Binding-site contacts:
Ligand atom C6 contacts residue TYR72 of chain 2.F at 3.8 Å (hydrophobic).
Ligand atom C6 contacts residue ASN93 of chain 2.F at 3.1 Å.
Ligand atom C3 contacts residue VAL296 of chain 2.F at 3.7 Å (hydrophobic).
Ligand atom O4 contacts residue THR291 of chain 2.F at 3.4 Å.
Ligand atom C5 contacts residue TYR72 of chain 2.F at 3.5 Å (hydrophobic).
Ligand atom C1 contacts residue GLY78 of chain 2.F at 4.1 Å.
Ligand atom C6 contacts residue ARG77 of chain 2.F at 4.3 Å.
Ligand atom O4 contacts residue ILE79 of chain 2.F at 3.6 Å (h-bond).
Ligand atom O4 contacts residue GLY78 of chain 2.F at 3.2 Å.
Ligand atom O8 contacts residue GLU87 of chain 2.F at 3.9 Å.
Ligand atom O8 contacts residue TYR72 of chain 2.F at 3.9 Å.
Ligand atom O3 contacts residue GLY78 of chain 2.F at 3.6 Å.
Ligand atom O1A contacts residue SER89 of chain 2.F at 4.1 Å.
Ligand atom C4 contacts residue GLY78 of chain 2.F at 3.4 Å.
Ligand atom O1B contacts residue SER89 of chain 2.F at 3.5 Å (h-bond).
Ligand atom C4 contacts residue TYR72 of chain 2.F at 3.4 Å (hydrophobic).
Ligand atom C3 contacts residue HIS298 of chain 2.F at 4.1 Å.
Ligand atom O1A contacts residue GLY78 of chain 2.F at 3.7 Å.
Ligand atom C2 contacts residue GLY78 of chain 2.F at 4.1 Å.
Ligand atom C3 contacts residue GLY78 of chain 2.F at 3.9 Å.
Ligand atom C11 contacts residue ASP85 of chain 1.F at 4.2 Å.
Ligand atom O4 contacts residue HIS298 of chain 2.F at 3.0 Å (h-bond).
Ligand atom O8 contacts residue ARG77 of chain 2.F at 3.1 Å (salt-bridge).
Ligand atom O6 contacts residue ASN93 of chain 2.F at 3.0 Å (h-bond).
Ligand atom C8 contacts residue ARG77 of chain 2.F at 4.1 Å.
Ligand atom O4 contacts residue TYR72 of chain 2.F at 3.8 Å.
Ligand atom C3 contacts residue ARG77 of chain 2.F at 4.1 Å.
Ligand atom C5 contacts residue ASN93 of chain 2.F at 4.1 Å.
Ligand atom C10 contacts residue TYR72 of chain 2.F at 4.1 Å (hydrophobic).
Ligand atom O4 contacts residue ASN80 of chain 2.F at 4.0 Å.
Ligand atom N5 contacts residue TYR72 of chain 2.F at 3.0 Å (h-bond).
Ligand atom O1A contacts residue ARG77 of chain 2.F at 3.0 Å (salt-bridge).
Ligand atom C1 contacts residue SER89 of chain 2.F at 4.2 Å.
Ligand atom C1 contacts residue TYR72 of chain 2.F at 4.0 Å (hydrophobic).
Ligand atom O3 contacts residue VAL296 of chain 2.F at 4.3 Å.
Ligand atom O1B contacts residue ARG77 of chain 2.F at 2.5 Å (salt-bridge).
Ligand atom O1A contacts residue TYR72 of chain 2.F at 3.1 Å.
Ligand atom C3 contacts residue GLY78 of chain 2.F at 4.1 Å.
Ligand atom C1 contacts residue ARG77 of chain 2.F at 3.1 Å.
Ligand atom C4 contacts residue HIS298 of chain 2.F at 4.0 Å.

The protein below binds the small molecule below.
Small molecule (SMILES): CC(=O)N[C@@H]1[C@@H](O[C@@H]2O[C@H](CO)[C@H](O)[C@H](O[C@]3(C(=O)O)C[C@H](O)[C@@H](NC(C)=O)[C@H]([C@H](O)[C@H](O)CO)O3)[C@H]2O)[C@H](O)[C@@H](CO[C@]2(C(=O)O)C[C@H](O)[C@@H](NC(C)=O)[C@H]([C@H](O)[C@H](O)CO)O2)O[C@H]1O

Sequence of chain 2.F:
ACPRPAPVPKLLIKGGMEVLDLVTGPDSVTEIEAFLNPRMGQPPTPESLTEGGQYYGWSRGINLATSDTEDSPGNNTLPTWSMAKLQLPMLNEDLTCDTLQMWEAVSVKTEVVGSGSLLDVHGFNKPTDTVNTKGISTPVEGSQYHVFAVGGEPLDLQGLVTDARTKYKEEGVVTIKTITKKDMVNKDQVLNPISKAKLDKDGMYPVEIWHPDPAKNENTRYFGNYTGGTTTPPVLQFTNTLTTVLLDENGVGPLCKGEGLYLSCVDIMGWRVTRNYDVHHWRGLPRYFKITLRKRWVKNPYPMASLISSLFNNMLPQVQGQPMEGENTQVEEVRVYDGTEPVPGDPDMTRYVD

Sequence of chain 1.F:
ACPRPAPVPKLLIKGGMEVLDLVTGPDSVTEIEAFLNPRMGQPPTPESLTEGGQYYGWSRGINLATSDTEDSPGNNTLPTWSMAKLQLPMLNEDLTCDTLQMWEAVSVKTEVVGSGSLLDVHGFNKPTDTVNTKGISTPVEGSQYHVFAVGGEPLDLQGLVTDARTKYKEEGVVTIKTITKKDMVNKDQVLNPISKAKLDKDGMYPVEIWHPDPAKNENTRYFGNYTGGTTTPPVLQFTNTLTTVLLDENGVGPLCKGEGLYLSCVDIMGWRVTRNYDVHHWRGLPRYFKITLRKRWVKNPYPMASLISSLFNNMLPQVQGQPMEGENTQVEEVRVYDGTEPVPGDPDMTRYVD